The protein below binds the small molecule below.
Small molecule (SMILES): CC(=O)N[C@H]1[C@H](O[C@H]2[C@H](O)[C@@H](NC(C)=O)CO[C@@H]2CO)O[C@H](CO)[C@@H](O[C@@H]2O[C@H](CO)[C@@H](O)[C@H](O)[C@@H]2O)[C@@H]1O

Binding-site contacts:
Ligand atom O7 contacts residue ASN78 of chain 1.A at 4.0 Å.
Ligand atom C7 contacts residue VAL143 of chain 1.A at 4.5 Å (hydrophobic).
Ligand atom O7 contacts residue ARG140 of chain 1.A at 3.7 Å.
Ligand atom O6 contacts residue SER80 of chain 1.A at 4.3 Å.
Ligand atom C8 contacts residue ASP99 of chain 1.A at 3.5 Å.
Ligand atom N2 contacts residue HIS108 of chain 1.A at 4.3 Å.
Ligand atom C6 contacts residue GLN110 of chain 1.A at 4.4 Å.
Ligand atom C2 contacts residue ASN78 of chain 1.A at 2.3 Å.
Ligand atom O6 contacts residue GLN110 of chain 1.A at 3.9 Å.
Ligand atom N2 contacts residue ASP99 of chain 1.A at 4.1 Å.
Ligand atom O6 contacts residue GLY141 of chain 1.A at 4.1 Å.
Ligand atom C1 contacts residue HIS108 of chain 1.A at 4.2 Å.
Ligand atom C8 contacts residue VAL143 of chain 1.A at 4.0 Å (hydrophobic).
Ligand atom C3 contacts residue ASN78 of chain 1.A at 3.5 Å.
Ligand atom N2 contacts residue ASN78 of chain 1.A at 3.0 Å (h-bond).
Ligand atom O7 contacts residue HIS108 of chain 1.A at 3.3 Å.
Ligand atom N2 contacts residue VAL143 of chain 1.A at 4.3 Å.
Ligand atom C7 contacts residue ASP99 of chain 1.A at 4.4 Å.
Ligand atom O5 contacts residue HIS108 of chain 1.A at 4.3 Å.
Ligand atom C4 contacts residue ASN78 of chain 1.A at 3.9 Å.
Ligand atom C1 contacts residue GLY141 of chain 1.A at 3.5 Å.
Ligand atom C3 contacts residue GLY141 of chain 1.A at 4.5 Å.
Ligand atom C6 contacts residue ASN78 of chain 1.A at 4.2 Å.
Ligand atom C7 contacts residue HIS108 of chain 1.A at 3.8 Å.
Ligand atom C2 contacts residue HIS108 of chain 1.A at 4.2 Å.
Ligand atom O5 contacts residue GLY141 of chain 1.A at 4.1 Å.
Ligand atom C7 contacts residue ASN78 of chain 1.A at 3.8 Å.
Ligand atom C5 contacts residue GLY141 of chain 1.A at 4.1 Å.
Ligand atom C8 contacts residue ARG140 of chain 1.A at 3.9 Å.
Ligand atom O6 contacts residue ASN78 of chain 1.A at 4.3 Å.
Ligand atom O5 contacts residue ASN78 of chain 1.A at 1.8 Å (h-bond).
Ligand atom C5 contacts residue ASN78 of chain 1.A at 3.2 Å.
Ligand atom C7 contacts residue ARG140 of chain 1.A at 4.3 Å.
Ligand atom C1 contacts residue ASN78 of chain 1.A at 1.3 Å.

Sequence of chain 1.A:
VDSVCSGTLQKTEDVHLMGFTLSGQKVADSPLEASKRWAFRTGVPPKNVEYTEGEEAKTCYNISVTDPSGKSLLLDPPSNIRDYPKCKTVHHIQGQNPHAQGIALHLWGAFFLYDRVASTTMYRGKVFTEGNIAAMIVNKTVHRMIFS